Binding-site contacts:
Ligand atom O3 contacts residue ASN129 of chain 1.G at 3.4 Å (h-bond).
Ligand atom C1 contacts residue ASN129 of chain 1.G at 1.5 Å.
Ligand atom C3 contacts residue ASN129 of chain 1.G at 3.8 Å.
Ligand atom C5 contacts residue ASN129 of chain 1.G at 3.6 Å.
Ligand atom C4 contacts residue ASN129 of chain 1.G at 4.3 Å.
Ligand atom O5 contacts residue ASN129 of chain 1.G at 2.4 Å (h-bond).
Ligand atom C7 contacts residue ASN129 of chain 1.G at 4.5 Å.
Ligand atom C8 contacts residue ASN129 of chain 1.G at 4.4 Å.
Ligand atom N2 contacts residue ASN129 of chain 1.G at 3.5 Å (h-bond).
Ligand atom C2 contacts residue ASN129 of chain 1.G at 2.6 Å.

The protein below binds the small molecule below.
Small molecule (SMILES): CC(=O)N[C@@H]1[C@@H](O)[C@H](O)[C@@H](CO)O[C@H]1O

Sequence of chain 1.G:
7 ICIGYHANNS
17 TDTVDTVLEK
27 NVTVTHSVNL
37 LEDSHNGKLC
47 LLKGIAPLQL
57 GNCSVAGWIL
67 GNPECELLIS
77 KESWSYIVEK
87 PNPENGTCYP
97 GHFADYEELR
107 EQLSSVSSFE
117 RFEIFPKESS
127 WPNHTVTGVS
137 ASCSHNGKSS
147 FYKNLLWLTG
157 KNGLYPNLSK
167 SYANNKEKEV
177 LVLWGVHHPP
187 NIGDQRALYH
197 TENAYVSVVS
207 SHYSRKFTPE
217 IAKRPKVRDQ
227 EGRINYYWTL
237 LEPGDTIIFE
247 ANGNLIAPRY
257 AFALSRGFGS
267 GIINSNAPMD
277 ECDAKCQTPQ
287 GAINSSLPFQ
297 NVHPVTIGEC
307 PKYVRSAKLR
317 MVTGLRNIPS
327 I